Binding-site contacts:
Ligand atom C2 contacts residue THR335 of chain 1.A at 4.2 Å.
Ligand atom C7 contacts residue ARG337 of chain 1.A at 4.2 Å.
Ligand atom N2 contacts residue ARG337 of chain 1.A at 3.9 Å.
Ligand atom C4 contacts residue ASN350 of chain 1.A at 4.3 Å.
Ligand atom C8 contacts residue ASN350 of chain 1.A at 4.4 Å.
Ligand atom C8 contacts residue ARG346 of chain 1.A at 4.4 Å.
Ligand atom C7 contacts residue ASN350 of chain 1.A at 3.2 Å.
Ligand atom O7 contacts residue GLY336 of chain 1.A at 4.5 Å.
Ligand atom C8 contacts residue ARG337 of chain 1.A at 4.5 Å.
Ligand atom O5 contacts residue ASN350 of chain 1.A at 2.3 Å (h-bond).
Ligand atom C7 contacts residue GLY336 of chain 1.A at 4.2 Å.
Ligand atom O7 contacts residue ALA349 of chain 1.A at 4.3 Å.
Ligand atom O7 contacts residue ARG346 of chain 1.A at 3.1 Å (salt-bridge).
Ligand atom N2 contacts residue ARG346 of chain 1.A at 4.2 Å.
Ligand atom C2 contacts residue GLY336 of chain 1.A at 4.2 Å.
Ligand atom C3 contacts residue ASN350 of chain 1.A at 3.8 Å.
Ligand atom N2 contacts residue ASN350 of chain 1.A at 3.0 Å (h-bond).
Ligand atom C7 contacts residue ARG346 of chain 1.A at 3.6 Å.
Ligand atom N2 contacts residue THR335 of chain 1.A at 4.0 Å.
Ligand atom O3 contacts residue GLY336 of chain 1.A at 4.4 Å.
Ligand atom O7 contacts residue ASN350 of chain 1.A at 3.1 Å (h-bond).
Ligand atom C2 contacts residue ASN350 of chain 1.A at 2.5 Å.
Ligand atom C1 contacts residue ASN350 of chain 1.A at 1.4 Å.
Ligand atom N2 contacts residue GLY336 of chain 1.A at 3.4 Å.
Ligand atom C5 contacts residue ASN350 of chain 1.A at 3.6 Å.

Sequence of chain 1.A:
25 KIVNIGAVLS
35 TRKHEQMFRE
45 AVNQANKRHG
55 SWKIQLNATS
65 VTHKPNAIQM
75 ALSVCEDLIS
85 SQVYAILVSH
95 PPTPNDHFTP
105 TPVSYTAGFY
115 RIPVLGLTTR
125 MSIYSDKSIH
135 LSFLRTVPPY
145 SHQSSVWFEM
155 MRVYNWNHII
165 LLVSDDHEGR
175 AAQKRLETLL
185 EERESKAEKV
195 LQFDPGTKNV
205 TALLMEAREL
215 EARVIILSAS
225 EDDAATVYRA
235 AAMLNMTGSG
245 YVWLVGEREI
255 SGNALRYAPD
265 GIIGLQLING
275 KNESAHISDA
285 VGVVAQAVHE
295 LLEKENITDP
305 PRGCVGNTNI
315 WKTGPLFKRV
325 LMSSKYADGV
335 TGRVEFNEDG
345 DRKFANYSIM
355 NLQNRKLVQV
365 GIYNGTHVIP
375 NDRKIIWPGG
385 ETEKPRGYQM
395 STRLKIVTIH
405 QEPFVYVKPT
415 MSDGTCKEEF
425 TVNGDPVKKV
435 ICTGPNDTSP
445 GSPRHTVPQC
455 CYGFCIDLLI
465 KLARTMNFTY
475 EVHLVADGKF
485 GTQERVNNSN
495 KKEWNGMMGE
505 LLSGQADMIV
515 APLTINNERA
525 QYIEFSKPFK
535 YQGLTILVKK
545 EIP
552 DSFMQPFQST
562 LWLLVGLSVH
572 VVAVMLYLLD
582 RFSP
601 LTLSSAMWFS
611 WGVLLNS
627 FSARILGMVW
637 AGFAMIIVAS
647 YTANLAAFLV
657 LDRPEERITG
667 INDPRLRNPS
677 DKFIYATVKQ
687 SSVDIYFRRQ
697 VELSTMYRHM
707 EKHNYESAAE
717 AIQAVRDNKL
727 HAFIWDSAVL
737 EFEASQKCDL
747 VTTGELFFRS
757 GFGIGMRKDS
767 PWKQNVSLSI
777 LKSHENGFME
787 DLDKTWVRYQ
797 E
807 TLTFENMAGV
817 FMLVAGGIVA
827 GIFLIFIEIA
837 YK

A protein and the small-molecule ligand that binds it are described below.
Small molecule (SMILES): CC(=O)N[C@H]1[C@H](O[C@H]2[C@H](O)[C@@H](NC(C)=O)CO[C@@H]2CO)O[C@H](CO)[C@@H](O)[C@@H]1O